Binding-site contacts:
Ligand atom CB contacts residue PRO231 of chain 3.A at 3.3 Å (hydrophobic).
Ligand atom CA contacts residue ARG84 of chain 3.A at 3.9 Å.
Ligand atom OXT contacts residue MG1 of chain 3.D at 4.0 Å.
Ligand atom CA contacts residue ACO1 of chain 3.B at 2.5 Å.
Ligand atom OXT contacts residue GLY189 of chain 3.A at 3.0 Å.
Ligand atom CB contacts residue GLY189 of chain 3.A at 4.2 Å.
Ligand atom O3 contacts residue ASP192 of chain 3.A at 4.0 Å.
Ligand atom O contacts residue VAL191 of chain 3.A at 3.9 Å.
Ligand atom O contacts residue GLY189 of chain 3.A at 3.8 Å.
Ligand atom CA contacts residue TRP257 of chain 3.A at 4.1 Å (hydrophobic).
Ligand atom CB contacts residue TRP257 of chain 3.A at 3.2 Å (hydrophobic).
Ligand atom CB contacts residue ACO1 of chain 3.B at 2.7 Å.
Ligand atom C contacts residue GLY189 of chain 3.A at 3.6 Å.
Ligand atom C contacts residue ACO1 of chain 3.B at 2.7 Å.
Ligand atom C contacts residue MG1 of chain 3.D at 2.8 Å.
Ligand atom O contacts residue GLU158 of chain 3.A at 2.7 Å (salt-bridge).
Ligand atom CB contacts residue ARG84 of chain 3.A at 4.2 Å.
Ligand atom O contacts residue ALA390 of chain 3.A at 4.0 Å.
Ligand atom O contacts residue ACO1 of chain 3.B at 3.4 Å.
Ligand atom CB contacts residue MG1 of chain 3.D at 4.3 Å.
Ligand atom CA contacts residue GLY189 of chain 3.A at 4.0 Å.
Ligand atom OXT contacts residue PRO231 of chain 3.A at 3.8 Å.
Ligand atom O contacts residue ASP192 of chain 3.A at 2.8 Å (salt-bridge).
Ligand atom O contacts residue MG1 of chain 3.D at 1.9 Å.
Ligand atom CA contacts residue GLU158 of chain 3.A at 3.6 Å.
Ligand atom OXT contacts residue VAL191 of chain 3.A at 2.8 Å (h-bond).
Ligand atom O3 contacts residue ACO1 of chain 3.B at 2.9 Å (h-bond).
Ligand atom C contacts residue ASP192 of chain 3.A at 3.7 Å.
Ligand atom O3 contacts residue GLU158 of chain 3.A at 3.3 Å (salt-bridge).
Ligand atom OXT contacts residue ACO1 of chain 3.B at 3.1 Å.
Ligand atom C contacts residue GLU190 of chain 3.A at 4.3 Å.
Ligand atom C contacts residue GLU158 of chain 3.A at 3.4 Å.
Ligand atom C contacts residue VAL191 of chain 3.A at 3.7 Å (hydrophobic).
Ligand atom OXT contacts residue ASP192 of chain 3.A at 3.7 Å.
Ligand atom O3 contacts residue MG1 of chain 3.D at 2.2 Å.
Ligand atom OXT contacts residue GLU190 of chain 3.A at 3.2 Å (salt-bridge).
Ligand atom O3 contacts residue TRP257 of chain 3.A at 4.1 Å.
Ligand atom OXT contacts residue GLU158 of chain 3.A at 4.3 Å.
Ligand atom CA contacts residue MG1 of chain 3.D at 2.8 Å.
Ligand atom O3 contacts residue ARG84 of chain 3.A at 2.8 Å (salt-bridge).

A protein and the small-molecule ligand that binds it are described below.
Small molecule (SMILES): CC(=O)C(=O)O

Sequence of chain 3.A:
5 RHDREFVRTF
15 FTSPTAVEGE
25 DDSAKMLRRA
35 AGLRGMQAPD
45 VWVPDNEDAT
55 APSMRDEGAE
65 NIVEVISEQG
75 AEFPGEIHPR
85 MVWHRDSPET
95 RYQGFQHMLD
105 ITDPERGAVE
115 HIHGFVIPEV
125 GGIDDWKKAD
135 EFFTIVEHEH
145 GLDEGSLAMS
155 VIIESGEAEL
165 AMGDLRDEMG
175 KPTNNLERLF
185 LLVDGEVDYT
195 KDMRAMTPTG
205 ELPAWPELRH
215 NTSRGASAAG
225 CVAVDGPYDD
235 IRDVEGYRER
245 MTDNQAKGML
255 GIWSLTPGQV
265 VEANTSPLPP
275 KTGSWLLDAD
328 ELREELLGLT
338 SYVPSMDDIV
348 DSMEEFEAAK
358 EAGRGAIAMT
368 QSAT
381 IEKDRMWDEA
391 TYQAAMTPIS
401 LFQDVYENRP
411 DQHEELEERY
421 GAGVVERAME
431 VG